Binding-site contacts:
Ligand atom C13 contacts residue TYR120 of chain 1.A at 4.1 Å (hydrophobic).
Ligand atom C4 contacts residue ASN79 of chain 1.A at 4.2 Å.
Ligand atom O15 contacts residue LEU131 of chain 1.A at 3.8 Å.
Ligand atom C13 contacts residue ASN79 of chain 1.A at 4.0 Å.
Ligand atom O21 contacts residue ARG129 of chain 1.A at 1.3 Å (salt-bridge).
Ligand atom C2 contacts residue TRP33 of chain 1.A at 3.5 Å (hydrophobic).
Ligand atom C5 contacts residue VAL75 of chain 1.A at 4.1 Å (hydrophobic).
Ligand atom C1 contacts residue GLN73 of chain 1.A at 4.3 Å.
Ligand atom O18 contacts residue LEU131 of chain 1.A at 3.9 Å.
Ligand atom C14 contacts residue VAL75 of chain 1.A at 4.3 Å (hydrophobic).
Ligand atom C22 contacts residue ARG129 of chain 1.A at 1.4 Å.
Ligand atom C23 contacts residue ARG129 of chain 1.A at 2.9 Å.
Ligand atom C20 contacts residue LEU131 of chain 1.A at 3.7 Å (hydrophobic).
Ligand atom C3 contacts residue ASN79 of chain 1.A at 4.0 Å.
Ligand atom C10 contacts residue LEU131 of chain 1.A at 4.4 Å (hydrophobic).
Ligand atom C3 contacts residue GLN73 of chain 1.A at 3.5 Å.
Ligand atom O18 contacts residue TYR120 of chain 1.A at 4.3 Å.
Ligand atom C2 contacts residue GLN73 of chain 1.A at 3.9 Å.
Ligand atom C20 contacts residue ARG129 of chain 1.A at 2.3 Å.
Ligand atom C3 contacts residue VAL75 of chain 1.A at 4.2 Å (hydrophobic).
Ligand atom C3 contacts residue TRP33 of chain 1.A at 3.7 Å (hydrophobic).
Ligand atom C12 contacts residue LEU131 of chain 1.A at 3.6 Å (hydrophobic).
Ligand atom C1 contacts residue TRP33 of chain 1.A at 4.0 Å (hydrophobic).
Ligand atom C4 contacts residue TRP33 of chain 1.A at 4.1 Å (hydrophobic).
Ligand atom O15 contacts residue TYR120 of chain 1.A at 4.3 Å.
Ligand atom C14 contacts residue ASN79 of chain 1.A at 4.2 Å.
Ligand atom C16 contacts residue TYR120 of chain 1.A at 3.7 Å (hydrophobic).
Ligand atom C19 contacts residue ARG129 of chain 1.A at 3.4 Å.
Ligand atom C11 contacts residue LEU131 of chain 1.A at 3.8 Å (hydrophobic).
Ligand atom C19 contacts residue LEU131 of chain 1.A at 3.9 Å (hydrophobic).
Ligand atom C8 contacts residue VAL75 of chain 1.A at 4.2 Å (hydrophobic).
Ligand atom C4 contacts residue ILE118 of chain 1.A at 4.2 Å (hydrophobic).
Ligand atom C13 contacts residue LEU131 of chain 1.A at 4.0 Å (hydrophobic).
Ligand atom O24 contacts residue ARG129 of chain 1.A at 3.3 Å (salt-bridge).
Ligand atom C17 contacts residue TYR120 of chain 1.A at 4.1 Å (hydrophobic).
Ligand atom C17 contacts residue ARG129 of chain 1.A at 4.3 Å.
Ligand atom O18 contacts residue ARG129 of chain 1.A at 3.2 Å (salt-bridge).

Sequence of chain 1.A:
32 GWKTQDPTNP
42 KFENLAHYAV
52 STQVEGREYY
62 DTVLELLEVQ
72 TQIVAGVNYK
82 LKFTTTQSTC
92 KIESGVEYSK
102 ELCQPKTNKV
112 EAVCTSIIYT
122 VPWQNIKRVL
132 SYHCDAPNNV

A small-molecule ligand and the protein it binds are described below.
Small molecule (SMILES): COCCOCCOCCOc1ccc(C(C)(C)CC(C)(C)C)cc1